The protein below binds the small molecule below.
Small molecule (SMILES): Nc1ncnc2c1ncn2[C@H]1C[C@H](O)[C@@H](COP(=O)(O)O)O1

Sequence of chain 1.AB:
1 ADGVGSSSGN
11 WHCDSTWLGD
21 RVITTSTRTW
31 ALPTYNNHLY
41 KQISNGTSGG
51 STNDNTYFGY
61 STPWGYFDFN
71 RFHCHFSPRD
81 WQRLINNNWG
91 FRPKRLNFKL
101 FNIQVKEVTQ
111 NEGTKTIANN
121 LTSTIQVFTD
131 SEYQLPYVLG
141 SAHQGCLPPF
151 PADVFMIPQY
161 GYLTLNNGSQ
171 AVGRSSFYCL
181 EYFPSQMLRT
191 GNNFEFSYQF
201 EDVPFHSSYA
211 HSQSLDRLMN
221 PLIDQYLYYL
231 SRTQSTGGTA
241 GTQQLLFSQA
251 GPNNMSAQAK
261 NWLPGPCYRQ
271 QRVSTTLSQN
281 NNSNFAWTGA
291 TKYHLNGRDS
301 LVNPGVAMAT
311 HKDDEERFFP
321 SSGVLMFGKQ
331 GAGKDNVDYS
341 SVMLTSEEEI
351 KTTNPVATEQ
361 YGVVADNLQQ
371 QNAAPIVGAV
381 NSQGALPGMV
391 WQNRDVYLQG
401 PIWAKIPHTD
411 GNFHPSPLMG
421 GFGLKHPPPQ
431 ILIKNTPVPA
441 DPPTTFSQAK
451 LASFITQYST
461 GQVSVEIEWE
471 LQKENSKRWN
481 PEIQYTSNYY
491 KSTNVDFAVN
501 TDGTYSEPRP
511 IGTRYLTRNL

Binding-site contacts:
Ligand atom C5 contacts residue SER416 of chain 1.AB at 3.8 Å.
Ligand atom C2 contacts residue PRO415 of chain 1.AB at 3.8 Å (hydrophobic).
Ligand atom C1' contacts residue PRO415 of chain 1.AB at 3.7 Å (hydrophobic).
Ligand atom C4 contacts residue PRO415 of chain 1.AB at 3.8 Å (hydrophobic).
Ligand atom C5' contacts residue DC1 of chain 1.IF at 3.1 Å.
Ligand atom N7 contacts residue PRO204 of chain 1.AB at 4.1 Å.
Ligand atom N7 contacts residue ASN393 of chain 1.AB at 4.0 Å.
Ligand atom C2 contacts residue PRO204 of chain 1.AB at 4.1 Å (hydrophobic).
Ligand atom C6 contacts residue GLY423 of chain 1.AB at 3.9 Å.
Ligand atom P contacts residue DC1 of chain 1.IF at 1.6 Å.
Ligand atom C2' contacts residue HIS414 of chain 1.AB at 3.2 Å.
Ligand atom O4' contacts residue DC1 of chain 1.IF at 3.9 Å.
Ligand atom N6 contacts residue GLY423 of chain 1.AB at 3.5 Å (h-bond).
Ligand atom N9 contacts residue PRO415 of chain 1.AB at 4.0 Å.
Ligand atom N6 contacts residue PHE422 of chain 1.AB at 4.0 Å.
Ligand atom N6 contacts residue GLY421 of chain 1.AB at 4.0 Å.
Ligand atom C8 contacts residue SER416 of chain 1.AB at 4.1 Å.
Ligand atom O5' contacts residue DC1 of chain 1.IF at 2.5 Å (h-bond).
Ligand atom N7 contacts residue SER416 of chain 1.AB at 3.3 Å.
Ligand atom C4 contacts residue PRO204 of chain 1.AB at 4.0 Å (hydrophobic).
Ligand atom OP2 contacts residue DC1 of chain 1.IF at 2.5 Å (h-bond).
Ligand atom C5 contacts residue PRO204 of chain 1.AB at 3.8 Å (hydrophobic).
Ligand atom OP1 contacts residue DC1 of chain 1.IF at 2.5 Å (h-bond).
Ligand atom C2 contacts residue GLY423 of chain 1.AB at 3.4 Å.
Ligand atom N1 contacts residue GLY423 of chain 1.AB at 3.0 Å (h-bond).
Ligand atom C2' contacts residue PRO415 of chain 1.AB at 3.8 Å (hydrophobic).
Ligand atom C2 contacts residue VAL203 of chain 1.AB at 4.1 Å (hydrophobic).
Ligand atom N1 contacts residue PRO415 of chain 1.AB at 3.7 Å.
Ligand atom C6 contacts residue SER416 of chain 1.AB at 4.0 Å.
Ligand atom C6 contacts residue PRO204 of chain 1.AB at 3.9 Å (hydrophobic).
Ligand atom C6 contacts residue PRO415 of chain 1.AB at 3.7 Å (hydrophobic).
Ligand atom N9 contacts residue HIS414 of chain 1.AB at 4.1 Å.
Ligand atom N3 contacts residue PRO415 of chain 1.AB at 3.9 Å.
Ligand atom C6 contacts residue VAL203 of chain 1.AB at 4.1 Å (hydrophobic).
Ligand atom N6 contacts residue SER416 of chain 1.AB at 3.4 Å (h-bond).
Ligand atom N7 contacts residue HIS414 of chain 1.AB at 3.6 Å.
Ligand atom C5 contacts residue PRO415 of chain 1.AB at 3.7 Å (hydrophobic).
Ligand atom C8 contacts residue HIS414 of chain 1.AB at 3.0 Å.
Ligand atom C4' contacts residue DC1 of chain 1.IF at 3.9 Å.
Ligand atom N1 contacts residue VAL203 of chain 1.AB at 3.5 Å.